A protein and the small-molecule ligand that binds it are described below.
Small molecule (SMILES): Nc1ncnc2c1ncn2[C@@H]1O[C@H](CO[P](=O)(O)O[P](=O)(O)NP(=O)(O)O)[C@@H](O)[C@H]1O

Sequence of chain 1.D:
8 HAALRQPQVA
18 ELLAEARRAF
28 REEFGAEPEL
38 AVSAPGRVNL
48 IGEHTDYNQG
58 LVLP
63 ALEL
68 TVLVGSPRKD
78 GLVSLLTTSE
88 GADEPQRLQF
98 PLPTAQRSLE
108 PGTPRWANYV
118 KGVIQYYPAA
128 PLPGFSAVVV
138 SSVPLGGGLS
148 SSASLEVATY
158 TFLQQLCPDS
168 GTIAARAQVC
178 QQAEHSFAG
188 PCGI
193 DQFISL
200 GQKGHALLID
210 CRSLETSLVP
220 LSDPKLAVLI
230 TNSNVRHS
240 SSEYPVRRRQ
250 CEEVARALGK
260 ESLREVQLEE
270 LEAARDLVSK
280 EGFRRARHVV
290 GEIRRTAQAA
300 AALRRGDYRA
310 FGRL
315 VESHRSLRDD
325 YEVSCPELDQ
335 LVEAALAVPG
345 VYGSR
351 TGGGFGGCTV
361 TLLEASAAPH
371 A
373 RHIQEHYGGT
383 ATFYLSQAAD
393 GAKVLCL

Binding-site contacts:
Ligand atom O2G contacts residue GLY145 of chain 1.D at 3.3 Å.
Ligand atom C8 contacts residue SER148 of chain 1.D at 3.1 Å.
Ligand atom O2A contacts residue SER149 of chain 1.D at 3.2 Å (h-bond).
Ligand atom O2B contacts residue SER148 of chain 1.D at 2.8 Å (h-bond).
Ligand atom C2 contacts residue TRP113 of chain 1.D at 3.4 Å (hydrophobic).
Ligand atom PB contacts residue SER148 of chain 1.D at 3.6 Å.
Ligand atom N3 contacts residue TRP113 of chain 1.D at 2.9 Å.
Ligand atom N1 contacts residue THR84 of chain 1.D at 2.8 Å.
Ligand atom O1G contacts residue MG1 of chain 1.O at 2.3 Å.
Ligand atom O3G contacts residue ARG44 of chain 1.D at 3.1 Å (salt-bridge).
Ligand atom O4' contacts residue TYR116 of chain 1.D at 3.3 Å.
Ligand atom O1B contacts residue MG1 of chain 1.O at 2.6 Å.
Ligand atom O1B contacts residue SER148 of chain 1.D at 3.1 Å (h-bond).
Ligand atom PG contacts residue MG1 of chain 1.O at 3.5 Å.
Ligand atom N3B contacts residue GLY145 of chain 1.D at 3.5 Å (h-bond).
Ligand atom O5' contacts residue TYR116 of chain 1.D at 3.4 Å (h-bond).
Ligand atom O3G contacts residue GLY145 of chain 1.D at 3.2 Å.
Ligand atom O2' contacts residue TYR116 of chain 1.D at 3.6 Å.
Ligand atom O1G contacts residue GLA1 of chain 1.N at 2.7 Å (h-bond).
Ligand atom O3G contacts residue GLA1 of chain 1.N at 3.5 Å (h-bond).
Ligand atom O2B contacts residue GLY144 of chain 1.D at 3.5 Å (h-bond).
Ligand atom C1' contacts residue TYR116 of chain 1.D at 3.5 Å (hydrophobic).
Ligand atom O2G contacts residue GLA1 of chain 1.N at 3.2 Å (h-bond).
Ligand atom N7 contacts residue LEU142 of chain 1.D at 3.5 Å.
Ligand atom C2 contacts residue THR84 of chain 1.D at 3.5 Å.
Ligand atom O3A contacts residue GLY143 of chain 1.D at 3.4 Å.
Ligand atom O3G contacts residue LEU146 of chain 1.D at 3.6 Å.
Ligand atom O2A contacts residue MG1 of chain 1.O at 2.3 Å.
Ligand atom C5' contacts residue SER148 of chain 1.D at 3.5 Å.
Ligand atom O2' contacts residue TRP113 of chain 1.D at 3.1 Å.
Ligand atom O2B contacts residue GLY143 of chain 1.D at 3.3 Å (h-bond).
Ligand atom N6 contacts residue VAL136 of chain 1.D at 3.5 Å.
Ligand atom O1B contacts residue SER147 of chain 1.D at 3.2 Å.
Ligand atom O2B contacts residue SER147 of chain 1.D at 3.6 Å (h-bond).
Ligand atom N7 contacts residue SER148 of chain 1.D at 3.3 Å (h-bond).
Ligand atom O3G contacts residue SER147 of chain 1.D at 2.8 Å (h-bond).
Ligand atom PG contacts residue GLA1 of chain 1.N at 3.2 Å.
Ligand atom C4 contacts residue LEU152 of chain 1.D at 3.6 Å (hydrophobic).
Ligand atom O2G contacts residue GLY353 of chain 1.D at 2.8 Å (h-bond).
Ligand atom O1B contacts residue SER149 of chain 1.D at 2.6 Å (h-bond).